Sequence of chain 1.H:
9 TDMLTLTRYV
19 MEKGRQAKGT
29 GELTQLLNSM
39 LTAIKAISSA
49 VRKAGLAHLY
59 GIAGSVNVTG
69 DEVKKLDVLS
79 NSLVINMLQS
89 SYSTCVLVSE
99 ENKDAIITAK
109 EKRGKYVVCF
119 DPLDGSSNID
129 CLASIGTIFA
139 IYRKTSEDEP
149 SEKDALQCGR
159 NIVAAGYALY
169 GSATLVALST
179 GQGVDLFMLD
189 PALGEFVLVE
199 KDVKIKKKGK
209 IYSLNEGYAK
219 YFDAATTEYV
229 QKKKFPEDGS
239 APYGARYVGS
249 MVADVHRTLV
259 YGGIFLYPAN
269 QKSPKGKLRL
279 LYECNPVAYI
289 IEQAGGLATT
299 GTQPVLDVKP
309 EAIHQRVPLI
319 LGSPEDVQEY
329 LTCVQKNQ

A protein and the small-molecule ligand that binds it are described below.
Small molecule (SMILES): O=P(O)(O)OC[C@H]1O[C@@](CO)(OP(=O)(O)O)[C@@H](O)[C@@H]1O

Sequence of chain 1.G:
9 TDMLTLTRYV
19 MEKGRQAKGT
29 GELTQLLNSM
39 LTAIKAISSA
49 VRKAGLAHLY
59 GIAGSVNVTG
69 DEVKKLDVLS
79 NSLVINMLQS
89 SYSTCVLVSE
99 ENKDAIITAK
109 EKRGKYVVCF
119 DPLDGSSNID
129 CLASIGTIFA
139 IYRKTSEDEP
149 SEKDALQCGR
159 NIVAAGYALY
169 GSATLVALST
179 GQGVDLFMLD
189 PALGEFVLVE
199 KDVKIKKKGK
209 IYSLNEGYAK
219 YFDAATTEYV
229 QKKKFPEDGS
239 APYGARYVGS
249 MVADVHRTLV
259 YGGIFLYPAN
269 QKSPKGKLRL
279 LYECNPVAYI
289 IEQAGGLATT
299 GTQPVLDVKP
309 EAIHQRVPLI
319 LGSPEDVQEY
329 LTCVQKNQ

Binding-site contacts:
Ligand atom C5 contacts residue LYS275 of chain 1.H at 3.5 Å.
Ligand atom O5 contacts residue LYS275 of chain 1.H at 2.7 Å (salt-bridge).
Ligand atom O3 contacts residue SER248 of chain 1.H at 3.6 Å.
Ligand atom C6 contacts residue LYS275 of chain 1.H at 3.5 Å.
Ligand atom C6 contacts residue TYR245 of chain 1.H at 3.8 Å (hydrophobic).
Ligand atom P2 contacts residue TYR216 of chain 1.H at 3.6 Å.
Ligand atom P2 contacts residue TYR265 of chain 1.H at 3.8 Å.
Ligand atom O6P contacts residue TYR216 of chain 1.H at 2.5 Å (h-bond).
Ligand atom O1 contacts residue GLU281 of chain 1.H at 2.8 Å (salt-bridge).
Ligand atom O1P contacts residue SER125 of chain 1.H at 2.9 Å (h-bond).
Ligand atom C4 contacts residue MET249 of chain 1.H at 3.7 Å (hydrophobic).
Ligand atom O4 contacts residue MET249 of chain 1.H at 3.3 Å (h-bond).
Ligand atom O3 contacts residue GLY123 of chain 1.H at 3.7 Å.
Ligand atom C2 contacts residue LYS275 of chain 1.H at 3.7 Å.
Ligand atom O4P contacts residue TYR245 of chain 1.H at 2.7 Å (h-bond).
Ligand atom O3P contacts residue GLY123 of chain 1.H at 3.5 Å (h-bond).
Ligand atom O3 contacts residue ASP122 of chain 1.H at 3.0 Å (salt-bridge).
Ligand atom O3 contacts residue GLY247 of chain 1.H at 3.8 Å.
Ligand atom C6 contacts residue GLY247 of chain 1.H at 3.8 Å.
Ligand atom C3 contacts residue MET249 of chain 1.H at 3.7 Å (hydrophobic).
Ligand atom P1 contacts residue SER124 of chain 1.H at 3.6 Å.
Ligand atom O3 contacts residue MET249 of chain 1.H at 2.9 Å (h-bond).
Ligand atom O1 contacts residue ASP122 of chain 1.H at 2.9 Å (salt-bridge).
Ligand atom O2P contacts residue LYS275 of chain 1.H at 2.7 Å (salt-bridge).
Ligand atom O1 contacts residue GLY123 of chain 1.H at 3.9 Å.
Ligand atom P2 contacts residue ARG244 of chain 1.G at 3.9 Å.
Ligand atom P2 contacts residue ASN213 of chain 1.H at 3.8 Å.
Ligand atom O1P contacts residue SER124 of chain 1.H at 3.3 Å (h-bond).
Ligand atom C4 contacts residue GLY247 of chain 1.H at 3.3 Å.
Ligand atom O6 contacts residue LYS275 of chain 1.H at 2.9 Å (salt-bridge).
Ligand atom O5P contacts residue ARG244 of chain 1.G at 2.9 Å (salt-bridge).
Ligand atom O4P contacts residue ASN213 of chain 1.H at 3.0 Å (h-bond).
Ligand atom O3P contacts residue SER124 of chain 1.H at 2.8 Å (h-bond).
Ligand atom C1 contacts residue GLU281 of chain 1.H at 3.3 Å.
Ligand atom O1P contacts residue GLY123 of chain 1.H at 3.6 Å.
Ligand atom O6P contacts residue TYR265 of chain 1.H at 2.6 Å (h-bond).
Ligand atom O4P contacts residue TYR265 of chain 1.H at 3.8 Å.
Ligand atom C3 contacts residue ASP122 of chain 1.H at 3.7 Å.
Ligand atom O4P contacts residue ARG244 of chain 1.G at 3.5 Å (salt-bridge).
Ligand atom O6 contacts residue TYR265 of chain 1.H at 3.5 Å.